Sequence of chain 1.A:
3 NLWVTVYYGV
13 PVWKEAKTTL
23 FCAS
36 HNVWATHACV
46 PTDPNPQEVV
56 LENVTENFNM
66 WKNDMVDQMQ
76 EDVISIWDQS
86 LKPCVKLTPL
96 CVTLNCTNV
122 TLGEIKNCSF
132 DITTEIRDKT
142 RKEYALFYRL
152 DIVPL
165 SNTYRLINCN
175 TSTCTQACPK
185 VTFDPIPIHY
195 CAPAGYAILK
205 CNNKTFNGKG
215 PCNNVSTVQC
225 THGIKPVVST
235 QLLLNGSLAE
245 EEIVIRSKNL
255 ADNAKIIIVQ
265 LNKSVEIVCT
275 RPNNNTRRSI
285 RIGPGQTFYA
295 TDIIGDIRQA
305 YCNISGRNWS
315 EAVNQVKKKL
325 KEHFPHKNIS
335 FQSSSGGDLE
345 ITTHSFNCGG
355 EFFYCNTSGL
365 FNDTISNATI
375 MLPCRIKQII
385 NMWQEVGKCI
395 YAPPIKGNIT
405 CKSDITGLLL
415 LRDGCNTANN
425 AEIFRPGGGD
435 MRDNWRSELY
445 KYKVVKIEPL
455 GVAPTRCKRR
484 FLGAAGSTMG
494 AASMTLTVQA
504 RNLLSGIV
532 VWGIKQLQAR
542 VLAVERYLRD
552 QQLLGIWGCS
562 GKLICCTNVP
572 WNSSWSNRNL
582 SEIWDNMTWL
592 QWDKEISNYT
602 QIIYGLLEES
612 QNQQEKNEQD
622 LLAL

Binding-site contacts:
Ligand atom C8 contacts residue GLY489 of chain 1.A at 3.2 Å.
Ligand atom C8 contacts residue SER490 of chain 1.A at 3.9 Å.
Ligand atom O7 contacts residue ASN58 of chain 1.A at 4.3 Å.
Ligand atom C1 contacts residue ASN58 of chain 1.A at 1.5 Å.
Ligand atom C7 contacts residue GLY489 of chain 1.A at 3.2 Å.
Ligand atom C2 contacts residue GLY489 of chain 1.A at 4.5 Å.
Ligand atom O7 contacts residue SER490 of chain 1.A at 4.0 Å.
Ligand atom C3 contacts residue ASN58 of chain 1.A at 3.7 Å.
Ligand atom C7 contacts residue SER490 of chain 1.A at 4.3 Å.
Ligand atom N2 contacts residue GLY489 of chain 1.A at 3.7 Å.
Ligand atom N2 contacts residue ASN58 of chain 1.A at 2.8 Å (h-bond).
Ligand atom C5 contacts residue ASN58 of chain 1.A at 3.7 Å.
Ligand atom C4 contacts residue ASN58 of chain 1.A at 4.2 Å.
Ligand atom C7 contacts residue ASN58 of chain 1.A at 3.8 Å.
Ligand atom C2 contacts residue ASN58 of chain 1.A at 2.4 Å.
Ligand atom O7 contacts residue GLY489 of chain 1.A at 3.4 Å (h-bond).
Ligand atom O5 contacts residue ASN58 of chain 1.A at 2.4 Å (h-bond).

The small molecule below binds the protein below.
Small molecule (SMILES): CC(=O)N[C@H]1[C@H](O[C@H]2[C@H](O)[C@@H](NC(C)=O)CO[C@@H]2CO)O[C@H](CO)[C@@H](O)[C@@H]1O